Sequence of chain 1.B:
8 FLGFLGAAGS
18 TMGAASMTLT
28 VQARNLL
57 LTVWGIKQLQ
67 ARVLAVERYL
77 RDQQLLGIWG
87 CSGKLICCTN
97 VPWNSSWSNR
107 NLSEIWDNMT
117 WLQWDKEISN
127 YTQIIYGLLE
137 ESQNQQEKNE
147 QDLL

Binding-site contacts:
Ligand atom C1 contacts residue ASN114 of chain 1.B at 1.4 Å.
Ligand atom C7 contacts residue ASN114 of chain 1.B at 3.5 Å.
Ligand atom C4 contacts residue ASN114 of chain 1.B at 4.2 Å.
Ligand atom N2 contacts residue ASN114 of chain 1.B at 2.9 Å (h-bond).
Ligand atom C2 contacts residue ASN114 of chain 1.B at 2.4 Å.
Ligand atom O5 contacts residue ASP113 of chain 1.B at 4.1 Å.
Ligand atom O7 contacts residue ASN114 of chain 1.B at 3.7 Å.
Ligand atom O5 contacts residue ASN114 of chain 1.B at 2.4 Å (h-bond).
Ligand atom C8 contacts residue ASN114 of chain 1.B at 4.0 Å.
Ligand atom C3 contacts residue ASN114 of chain 1.B at 3.7 Å.
Ligand atom C1 contacts residue ASP113 of chain 1.B at 4.4 Å.
Ligand atom C5 contacts residue ASN114 of chain 1.B at 3.7 Å.

The small molecule below binds the protein below.
Small molecule (SMILES): CC(=O)N[C@@H]1[C@@H](O)[C@H](O)[C@@H](CO)O[C@H]1O